Sequence of chain 1.F:
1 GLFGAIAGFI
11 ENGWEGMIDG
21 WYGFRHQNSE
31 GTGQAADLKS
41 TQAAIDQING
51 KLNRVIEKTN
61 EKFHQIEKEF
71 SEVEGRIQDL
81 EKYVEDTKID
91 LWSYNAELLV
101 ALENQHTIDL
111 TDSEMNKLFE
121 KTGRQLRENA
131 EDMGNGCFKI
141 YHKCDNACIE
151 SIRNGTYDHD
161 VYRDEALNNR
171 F

Binding-site contacts:
Ligand atom C1 contacts residue ASN154 of chain 1.F at 1.5 Å.
Ligand atom C6 contacts residue GLU150 of chain 1.F at 3.9 Å.
Ligand atom O7 contacts residue ASN154 of chain 1.F at 3.2 Å (h-bond).
Ligand atom C2 contacts residue ASN154 of chain 1.F at 2.4 Å.
Ligand atom O5 contacts residue ASN154 of chain 1.F at 2.4 Å (h-bond).
Ligand atom O5 contacts residue THR156 of chain 1.F at 4.1 Å.
Ligand atom C6 contacts residue ALA147 of chain 1.F at 3.7 Å (hydrophobic).
Ligand atom O6 contacts residue CYS148 of chain 1.F at 4.3 Å.
Ligand atom O6 contacts residue ALA147 of chain 1.F at 2.3 Å (h-bond).
Ligand atom O6 contacts residue SER151 of chain 1.F at 3.7 Å.
Ligand atom C5 contacts residue ASN154 of chain 1.F at 3.7 Å.
Ligand atom O5 contacts residue SER151 of chain 1.F at 3.9 Å.
Ligand atom C8 contacts residue ASN154 of chain 1.F at 4.3 Å.
Ligand atom C3 contacts residue ASN154 of chain 1.F at 3.8 Å.
Ligand atom C1 contacts residue THR156 of chain 1.F at 3.6 Å.
Ligand atom N2 contacts residue THR156 of chain 1.F at 4.3 Å.
Ligand atom O6 contacts residue GLU150 of chain 1.F at 3.7 Å.
Ligand atom C1 contacts residue GLU150 of chain 1.F at 4.3 Å.
Ligand atom O5 contacts residue GLU150 of chain 1.F at 3.5 Å.
Ligand atom C7 contacts residue ASN154 of chain 1.F at 3.2 Å.
Ligand atom C4 contacts residue ASN154 of chain 1.F at 4.2 Å.
Ligand atom C5 contacts residue GLU150 of chain 1.F at 4.3 Å.
Ligand atom N2 contacts residue ASN154 of chain 1.F at 2.9 Å (h-bond).
Ligand atom C1 contacts residue SER151 of chain 1.F at 4.3 Å.

The small molecule below binds the protein below.
Small molecule (SMILES): CC(=O)N[C@@H]1[C@@H](O)[C@H](O)[C@@H](CO)O[C@H]1O